Binding-site contacts:
Ligand atom C29 contacts residue HIS164 of chain 1.B at 3.3 Å.
Ligand atom N2 contacts residue CYS145 of chain 1.B at 3.7 Å.
Ligand atom N3 contacts residue SER144 of chain 1.B at 3.6 Å.
Ligand atom CL contacts residue HIS41 of chain 1.B at 3.7 Å.
Ligand atom C16 contacts residue GLU166 of chain 1.B at 3.8 Å.
Ligand atom C3 contacts residue GLU166 of chain 1.B at 3.6 Å.
Ligand atom C6 contacts residue GLU166 of chain 1.B at 3.7 Å.
Ligand atom O1 contacts residue MET165 of chain 1.B at 3.4 Å.
Ligand atom C19 contacts residue ASN142 of chain 1.B at 3.7 Å.
Ligand atom C26 contacts residue MET49 of chain 1.B at 3.7 Å (hydrophobic).
Ligand atom C30 contacts residue MET49 of chain 1.B at 3.5 Å (hydrophobic).
Ligand atom C19 contacts residue GLU166 of chain 1.B at 3.5 Å.
Ligand atom CL contacts residue ASP187 of chain 1.B at 3.4 Å.
Ligand atom C16 contacts residue HIS163 of chain 1.B at 3.2 Å.
Ligand atom C18 contacts residue LEU141 of chain 1.B at 3.7 Å (hydrophobic).
Ligand atom C7 contacts residue GLU166 of chain 1.B at 3.5 Å.
Ligand atom O2 contacts residue GLN189 of chain 1.B at 3.8 Å.
Ligand atom N3 contacts residue HIS163 of chain 1.B at 2.8 Å (h-bond).
Ligand atom C24 contacts residue GLN189 of chain 1.B at 3.4 Å.
Ligand atom C19 contacts residue LEU141 of chain 1.B at 3.8 Å (hydrophobic).
Ligand atom C17 contacts residue LEU141 of chain 1.B at 3.8 Å (hydrophobic).
Ligand atom C19 contacts residue PHE140 of chain 1.B at 3.9 Å (hydrophobic).
Ligand atom C27 contacts residue ARG188 of chain 1.B at 3.6 Å.
Ligand atom C27 contacts residue MET49 of chain 1.B at 3.4 Å (hydrophobic).
Ligand atom C30 contacts residue MET165 of chain 1.B at 3.5 Å (hydrophobic).
Ligand atom C29 contacts residue HIS41 of chain 1.B at 3.8 Å.
Ligand atom O1 contacts residue GLU166 of chain 1.B at 3.2 Å (salt-bridge).
Ligand atom C16 contacts residue CYS145 of chain 1.B at 3.9 Å (hydrophobic).
Ligand atom CL contacts residue MET165 of chain 1.B at 3.8 Å.
Ligand atom C18 contacts residue GLU166 of chain 1.B at 3.7 Å.
Ligand atom N3 contacts residue GLU166 of chain 1.B at 3.8 Å.
Ligand atom N3 contacts residue PHE140 of chain 1.B at 3.9 Å.
Ligand atom C18 contacts residue ASN142 of chain 1.B at 3.9 Å.
Ligand atom C16 contacts residue MET165 of chain 1.B at 3.9 Å (hydrophobic).
Ligand atom C5 contacts residue GLU166 of chain 1.B at 3.7 Å.
Ligand atom C29 contacts residue MET165 of chain 1.B at 3.4 Å (hydrophobic).
Ligand atom C17 contacts residue GLU166 of chain 1.B at 3.4 Å.
Ligand atom C17 contacts residue PHE140 of chain 1.B at 3.6 Å (hydrophobic).
Ligand atom C12 contacts residue DMS1 of chain 1.X at 3.6 Å.
Ligand atom C20 contacts residue ASN142 of chain 1.B at 3.9 Å.

Sequence of chain 1.A:
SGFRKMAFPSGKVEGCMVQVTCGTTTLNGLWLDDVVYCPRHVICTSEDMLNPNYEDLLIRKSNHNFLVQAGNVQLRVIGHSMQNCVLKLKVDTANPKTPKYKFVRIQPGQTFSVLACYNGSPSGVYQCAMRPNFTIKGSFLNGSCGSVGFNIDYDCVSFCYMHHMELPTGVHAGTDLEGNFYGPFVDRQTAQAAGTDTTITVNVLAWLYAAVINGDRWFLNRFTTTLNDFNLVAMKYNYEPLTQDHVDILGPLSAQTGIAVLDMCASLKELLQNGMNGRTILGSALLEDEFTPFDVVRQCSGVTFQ

Sequence of chain 1.B:
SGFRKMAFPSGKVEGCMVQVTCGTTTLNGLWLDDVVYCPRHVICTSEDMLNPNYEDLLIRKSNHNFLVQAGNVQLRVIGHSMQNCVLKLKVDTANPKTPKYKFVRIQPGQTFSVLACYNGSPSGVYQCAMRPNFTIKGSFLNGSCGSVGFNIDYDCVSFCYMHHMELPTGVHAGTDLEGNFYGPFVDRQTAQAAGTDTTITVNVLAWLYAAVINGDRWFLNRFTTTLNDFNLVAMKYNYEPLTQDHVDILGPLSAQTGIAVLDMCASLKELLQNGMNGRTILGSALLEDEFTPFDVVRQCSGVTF

The small molecule below binds the protein below.
Small molecule (SMILES): O=C(CN1Cc2ccc(Cl)cc2[C@H](C(=O)Nc2cncc3ccccc23)C1)NC12C[C@@H]3C[C@@H](CC(O)(C3)C1)C2